Sequence of chain 1.A:
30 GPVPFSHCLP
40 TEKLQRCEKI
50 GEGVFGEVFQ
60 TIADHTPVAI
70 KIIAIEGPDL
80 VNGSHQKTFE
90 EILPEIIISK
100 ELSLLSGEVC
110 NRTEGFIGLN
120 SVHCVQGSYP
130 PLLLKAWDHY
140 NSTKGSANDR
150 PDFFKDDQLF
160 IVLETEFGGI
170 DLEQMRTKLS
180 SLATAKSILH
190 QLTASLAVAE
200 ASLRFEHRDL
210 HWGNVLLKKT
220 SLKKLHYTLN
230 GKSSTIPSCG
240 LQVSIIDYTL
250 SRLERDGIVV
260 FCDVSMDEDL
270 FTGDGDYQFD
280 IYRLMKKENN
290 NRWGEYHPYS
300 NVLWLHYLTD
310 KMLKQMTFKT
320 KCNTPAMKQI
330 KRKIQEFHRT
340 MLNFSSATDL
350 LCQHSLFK

This small molecule binds to this protein.
Small molecule (SMILES): Nc1ncnc2c1c(I)cn2[C@@H]1O[C@H](CO)[C@@H](O)[C@H]1O

Binding-site contacts:
Ligand atom C4 contacts residue LEU215 of chain 1.A at 3.8 Å (hydrophobic).
Ligand atom C6 contacts residue ALA68 of chain 1.A at 3.5 Å (hydrophobic).
Ligand atom C2 contacts residue ILE49 of chain 1.A at 3.7 Å (hydrophobic).
Ligand atom N1 contacts residue PHE166 of chain 1.A at 3.8 Å.
Ligand atom N6 contacts residue GLY167 of chain 1.A at 3.9 Å.
Ligand atom C6 contacts residue LEU215 of chain 1.A at 3.5 Å (hydrophobic).
Ligand atom C6 contacts residue GLU165 of chain 1.A at 3.9 Å.
Ligand atom N1 contacts residue LEU215 of chain 1.A at 3.5 Å.
Ligand atom C4 contacts residue ILE49 of chain 1.A at 3.9 Å (hydrophobic).
Ligand atom N1 contacts residue GLY167 of chain 1.A at 2.9 Å (h-bond).
Ligand atom N3 contacts residue ILE49 of chain 1.A at 3.5 Å.
Ligand atom N3 contacts residue GLY168 of chain 1.A at 3.8 Å.
Ligand atom C3' contacts residue GLY212 of chain 1.A at 3.4 Å.
Ligand atom N6 contacts residue GLU165 of chain 1.A at 2.9 Å (salt-bridge).
Ligand atom O2' contacts residue GLN173 of chain 1.A at 4.0 Å.
Ligand atom C2 contacts residue PHE166 of chain 1.A at 3.8 Å (hydrophobic).
Ligand atom O3' contacts residue ASP170 of chain 1.A at 3.5 Å (salt-bridge).
Ligand atom C5' contacts residue GLU51 of chain 1.A at 3.6 Å.
Ligand atom C3' contacts residue ILE245 of chain 1.A at 3.9 Å (hydrophobic).
Ligand atom C2 contacts residue GLY167 of chain 1.A at 3.7 Å.
Ligand atom C2 contacts residue LEU215 of chain 1.A at 3.6 Å (hydrophobic).
Ligand atom N3 contacts residue LEU215 of chain 1.A at 3.8 Å.
Ligand atom O4' contacts residue GLY50 of chain 1.A at 3.5 Å.
Ligand atom C5 contacts residue LEU215 of chain 1.A at 3.7 Å (hydrophobic).
Ligand atom C2' contacts residue ASP170 of chain 1.A at 3.7 Å.
Ligand atom O3' contacts residue GLY212 of chain 1.A at 2.6 Å (h-bond).
Ligand atom N6 contacts residue THR164 of chain 1.A at 3.1 Å (h-bond).
Ligand atom C8 contacts residue ILE245 of chain 1.A at 3.5 Å (hydrophobic).
Ligand atom O2' contacts residue ASP170 of chain 1.A at 2.6 Å (salt-bridge).
Ligand atom C6 contacts residue GLY167 of chain 1.A at 3.8 Å.
Ligand atom O4' contacts residue VAL57 of chain 1.A at 3.8 Å.
Ligand atom N1 contacts residue ALA68 of chain 1.A at 3.9 Å.
Ligand atom N6 contacts residue ILE116 of chain 1.A at 3.7 Å.
Ligand atom O5' contacts residue PHE54 of chain 1.A at 3.7 Å.
Ligand atom C7 contacts residue ILE245 of chain 1.A at 3.7 Å (hydrophobic).
Ligand atom C8 contacts residue VAL57 of chain 1.A at 3.8 Å (hydrophobic).
Ligand atom N6 contacts residue ALA68 of chain 1.A at 3.4 Å.
Ligand atom C7 contacts residue VAL57 of chain 1.A at 3.9 Å (hydrophobic).
Ligand atom C2 contacts residue GLY168 of chain 1.A at 3.4 Å.
Ligand atom N9 contacts residue VAL57 of chain 1.A at 3.9 Å.